Binding-site contacts:
Ligand atom C8 contacts residue HIS142 of chain 1.C at 3.6 Å.
Ligand atom N14 contacts residue GLU90 of chain 1.C at 3.5 Å (salt-bridge).
Ligand atom C13 contacts residue TYR197 of chain 1.B at 4.1 Å (hydrophobic).
Ligand atom N3 contacts residue SER119 of chain 1.C at 3.0 Å (h-bond).
Ligand atom N9 contacts residue GLU90 of chain 1.C at 3.5 Å (salt-bridge).
Ligand atom N14 contacts residue VAL204 of chain 1.A at 3.4 Å.
Ligand atom N10 contacts residue GLU90 of chain 1.C at 2.7 Å (salt-bridge).
Ligand atom C12 contacts residue TRP143 of chain 1.C at 4.0 Å (hydrophobic).
Ligand atom C7 contacts residue SER119 of chain 1.C at 4.0 Å.
Ligand atom C12 contacts residue TYR197 of chain 1.B at 3.7 Å (hydrophobic).
Ligand atom C7 contacts residue GLY117 of chain 1.C at 3.5 Å.
Ligand atom N14 contacts residue TYR68 of chain 1.C at 3.7 Å.
Ligand atom C2 contacts residue SER119 of chain 1.C at 4.0 Å.
Ligand atom S5 contacts residue TRP143 of chain 1.C at 4.0 Å.
Ligand atom C4 contacts residue ILE91 of chain 1.C at 4.0 Å (hydrophobic).
Ligand atom C6 contacts residue ALA118 of chain 1.C at 4.0 Å (hydrophobic).
Ligand atom N3 contacts residue ALA118 of chain 1.C at 3.6 Å.
Ligand atom C11 contacts residue GLU90 of chain 1.C at 3.9 Å.
Ligand atom C6 contacts residue SER119 of chain 1.C at 3.6 Å.
Ligand atom C4 contacts residue SER119 of chain 1.C at 3.8 Å.
Ligand atom N9 contacts residue GLY66 of chain 1.C at 3.8 Å.
Ligand atom C1 contacts residue HIS142 of chain 1.C at 3.8 Å.
Ligand atom C7 contacts residue MET89 of chain 1.C at 3.7 Å (hydrophobic).
Ligand atom C2 contacts residue HIS142 of chain 1.C at 4.1 Å.
Ligand atom C8 contacts residue ILE91 of chain 1.C at 3.5 Å (hydrophobic).
Ligand atom C7 contacts residue GLU90 of chain 1.C at 3.9 Å.
Ligand atom C11 contacts residue HIS142 of chain 1.C at 4.1 Å.
Ligand atom N10 contacts residue GLY66 of chain 1.C at 3.6 Å.
Ligand atom N10 contacts residue ILE91 of chain 1.C at 4.0 Å.
Ligand atom C12 contacts residue ILE91 of chain 1.C at 4.1 Å (hydrophobic).
Ligand atom C6 contacts residue ARG146 of chain 1.C at 4.1 Å.
Ligand atom N9 contacts residue ILE91 of chain 1.C at 3.2 Å (h-bond).
Ligand atom C12 contacts residue HIS142 of chain 1.C at 3.5 Å.
Ligand atom C1 contacts residue ILE91 of chain 1.C at 3.5 Å (hydrophobic).
Ligand atom C2 contacts residue GLY117 of chain 1.C at 4.1 Å.
Ligand atom S5 contacts residue ILE91 of chain 1.C at 3.9 Å.
Ligand atom C6 contacts residue GLN120 of chain 1.C at 3.3 Å.
Ligand atom C7 contacts residue ILE91 of chain 1.C at 3.7 Å (hydrophobic).
Ligand atom C2 contacts residue ILE91 of chain 1.C at 3.7 Å (hydrophobic).
Ligand atom C13 contacts residue VAL204 of chain 1.A at 3.6 Å (hydrophobic).

Sequence of chain 1.A:
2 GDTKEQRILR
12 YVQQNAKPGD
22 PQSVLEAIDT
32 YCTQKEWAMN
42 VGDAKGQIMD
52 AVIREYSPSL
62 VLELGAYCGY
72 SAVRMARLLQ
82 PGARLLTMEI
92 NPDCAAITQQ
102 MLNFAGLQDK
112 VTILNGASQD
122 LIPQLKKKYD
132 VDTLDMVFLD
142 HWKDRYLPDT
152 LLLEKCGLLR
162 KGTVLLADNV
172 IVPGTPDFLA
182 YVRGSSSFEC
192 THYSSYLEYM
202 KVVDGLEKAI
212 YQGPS

Sequence of chain 1.C:
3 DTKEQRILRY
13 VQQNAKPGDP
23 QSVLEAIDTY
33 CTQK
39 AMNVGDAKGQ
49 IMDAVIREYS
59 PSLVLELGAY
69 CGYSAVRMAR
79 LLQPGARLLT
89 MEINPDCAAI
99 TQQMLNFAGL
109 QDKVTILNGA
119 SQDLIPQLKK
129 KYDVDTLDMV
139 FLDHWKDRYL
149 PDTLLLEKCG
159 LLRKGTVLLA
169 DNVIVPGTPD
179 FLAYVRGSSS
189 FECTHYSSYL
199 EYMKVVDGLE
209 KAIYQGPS

The small molecule below binds the protein below.
Small molecule (SMILES): Cc1nc(C)c(-c2cc(CN)[nH]n2)s1

Sequence of chain 1.B:
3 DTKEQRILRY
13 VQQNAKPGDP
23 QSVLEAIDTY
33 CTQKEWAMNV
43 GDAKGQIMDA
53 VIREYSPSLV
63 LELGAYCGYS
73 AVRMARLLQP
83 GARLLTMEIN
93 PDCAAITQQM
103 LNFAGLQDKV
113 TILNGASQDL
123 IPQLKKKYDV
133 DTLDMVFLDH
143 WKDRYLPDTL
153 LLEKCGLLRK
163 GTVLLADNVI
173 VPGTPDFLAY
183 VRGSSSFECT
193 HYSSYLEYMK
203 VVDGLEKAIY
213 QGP